A small-molecule ligand and the protein it binds are described below.
Small molecule (SMILES): Nc1ncnc2c1ncn2[C@@H]1O[C@H](CO[P](=O)(O)O[P](=O)(O)NP(=O)(O)O)[C@@H](O)[C@H]1O

Sequence of chain 1.F:
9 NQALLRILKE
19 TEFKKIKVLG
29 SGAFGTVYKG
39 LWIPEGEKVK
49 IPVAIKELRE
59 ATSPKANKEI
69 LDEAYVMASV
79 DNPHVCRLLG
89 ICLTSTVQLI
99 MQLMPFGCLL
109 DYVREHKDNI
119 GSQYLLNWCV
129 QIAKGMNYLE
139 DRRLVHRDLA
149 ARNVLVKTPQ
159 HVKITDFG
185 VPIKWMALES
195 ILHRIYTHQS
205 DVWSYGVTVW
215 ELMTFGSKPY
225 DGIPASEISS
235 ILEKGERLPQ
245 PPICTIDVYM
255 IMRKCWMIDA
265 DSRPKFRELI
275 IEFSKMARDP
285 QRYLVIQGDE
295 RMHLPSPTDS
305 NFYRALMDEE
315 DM

Binding-site contacts:
Ligand atom O3A contacts residue MG1 of chain 1.S at 3.7 Å.
Ligand atom O3A contacts residue GLY30 of chain 1.F at 3.5 Å.
Ligand atom O2G contacts residue ASP146 of chain 1.F at 3.7 Å.
Ligand atom PG contacts residue MG1 of chain 1.S at 3.3 Å.
Ligand atom O1A contacts residue SER29 of chain 1.F at 3.5 Å.
Ligand atom N1 contacts residue MET102 of chain 1.F at 3.2 Å (h-bond).
Ligand atom O3G contacts residue ASP146 of chain 1.F at 3.0 Å (salt-bridge).
Ligand atom PA contacts residue MG1 of chain 1.S at 3.4 Å.
Ligand atom N6 contacts residue GLN100 of chain 1.F at 3.0 Å (h-bond).
Ligand atom O1G contacts residue ASP146 of chain 1.F at 3.7 Å.
Ligand atom O1B contacts residue ARG150 of chain 1.F at 3.8 Å.
Ligand atom PG contacts residue ASP146 of chain 1.F at 3.7 Å.
Ligand atom O3G contacts residue ARG150 of chain 1.F at 3.2 Å (salt-bridge).
Ligand atom C5' contacts residue VAL35 of chain 1.F at 3.5 Å (hydrophobic).
Ligand atom N3B contacts residue ALA31 of chain 1.F at 3.7 Å.
Ligand atom O2A contacts residue ASP164 of chain 1.F at 2.9 Å (salt-bridge).
Ligand atom O5' contacts residue VAL35 of chain 1.F at 3.3 Å.
Ligand atom O2A contacts residue LYS54 of chain 1.F at 3.3 Å (salt-bridge).
Ligand atom C5' contacts residue GLY28 of chain 1.F at 3.4 Å.
Ligand atom O1A contacts residue GLY30 of chain 1.F at 2.9 Å (h-bond).
Ligand atom C6 contacts residue ALA52 of chain 1.F at 3.7 Å (hydrophobic).
Ligand atom O1B contacts residue MG1 of chain 1.S at 2.0 Å.
Ligand atom O2' contacts residue CYS106 of chain 1.F at 3.1 Å.
Ligand atom PB contacts residue MG1 of chain 1.S at 3.2 Å.
Ligand atom N3B contacts residue GLY30 of chain 1.F at 3.1 Å.
Ligand atom O1G contacts residue MG1 of chain 1.S at 3.7 Å.
Ligand atom N6 contacts residue LEU153 of chain 1.F at 3.7 Å.
Ligand atom O2G contacts residue ASN151 of chain 1.F at 2.5 Å (h-bond).
Ligand atom O2B contacts residue ARG150 of chain 1.F at 3.3 Å.
Ligand atom O2A contacts residue MG1 of chain 1.S at 2.1 Å.
Ligand atom C5' contacts residue SER29 of chain 1.F at 3.6 Å.
Ligand atom N3B contacts residue MG1 of chain 1.S at 3.8 Å.
Ligand atom O2' contacts residue ARG150 of chain 1.F at 3.6 Å.
Ligand atom C4' contacts residue GLY28 of chain 1.F at 3.7 Å.
Ligand atom C2 contacts residue MET102 of chain 1.F at 3.4 Å (hydrophobic).
Ligand atom O2G contacts residue ARG150 of chain 1.F at 3.7 Å.
Ligand atom N6 contacts residue ALA52 of chain 1.F at 3.3 Å.
Ligand atom O1B contacts residue ASN151 of chain 1.F at 3.0 Å (h-bond).
Ligand atom O3A contacts residue SER29 of chain 1.F at 3.5 Å (h-bond).
Ligand atom O2G contacts residue MG1 of chain 1.S at 2.2 Å.